Sequence of chain 1.D:
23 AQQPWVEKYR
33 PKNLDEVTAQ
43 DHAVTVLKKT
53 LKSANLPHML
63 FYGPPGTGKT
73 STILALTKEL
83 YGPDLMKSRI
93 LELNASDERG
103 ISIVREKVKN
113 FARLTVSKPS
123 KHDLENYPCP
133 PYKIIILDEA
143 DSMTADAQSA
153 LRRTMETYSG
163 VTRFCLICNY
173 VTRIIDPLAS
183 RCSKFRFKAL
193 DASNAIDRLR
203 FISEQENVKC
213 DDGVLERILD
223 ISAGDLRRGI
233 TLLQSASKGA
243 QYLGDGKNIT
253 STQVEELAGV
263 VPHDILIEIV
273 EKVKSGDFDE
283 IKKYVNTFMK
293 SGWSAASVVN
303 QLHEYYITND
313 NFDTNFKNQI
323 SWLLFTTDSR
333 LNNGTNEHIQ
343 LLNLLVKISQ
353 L

Sequence of chain 1.C:
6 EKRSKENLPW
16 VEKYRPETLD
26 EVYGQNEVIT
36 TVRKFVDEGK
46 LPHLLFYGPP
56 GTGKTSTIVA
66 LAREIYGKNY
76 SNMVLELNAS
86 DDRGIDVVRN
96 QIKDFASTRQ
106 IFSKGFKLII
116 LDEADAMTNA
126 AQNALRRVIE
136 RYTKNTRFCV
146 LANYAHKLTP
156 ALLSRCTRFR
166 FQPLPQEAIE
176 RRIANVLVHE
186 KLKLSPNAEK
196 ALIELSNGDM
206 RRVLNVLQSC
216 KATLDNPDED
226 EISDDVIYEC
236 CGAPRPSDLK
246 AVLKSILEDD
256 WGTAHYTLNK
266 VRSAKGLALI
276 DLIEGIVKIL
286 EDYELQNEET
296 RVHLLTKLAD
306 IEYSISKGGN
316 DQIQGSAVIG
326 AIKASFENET

A protein and the small-molecule ligand that binds it are described below.
Small molecule (SMILES): Nc1ncnc2c1ncn2[C@@H]1O[C@H](COP(=O)(O)OP(=O)(O)OP(O)(O)=S)[C@@H](O)[C@H]1O

Binding-site contacts:
Ligand atom O2A contacts residue THR60 of chain 1.C at 3.2 Å.
Ligand atom O2B contacts residue LYS59 of chain 1.C at 3.4 Å (salt-bridge).
Ligand atom PG contacts residue MG1 of chain 1.R at 3.6 Å.
Ligand atom O3B contacts residue ARG206 of chain 1.C at 3.0 Å (salt-bridge).
Ligand atom O1B contacts residue LYS59 of chain 1.C at 3.3 Å (salt-bridge).
Ligand atom PG contacts residue ARG206 of chain 1.C at 3.4 Å.
Ligand atom O3' contacts residue ARG20 of chain 1.C at 3.3 Å.
Ligand atom O2A contacts residue SER61 of chain 1.C at 3.0 Å (h-bond).
Ligand atom O2' contacts residue LEU209 of chain 1.C at 3.4 Å.
Ligand atom O3B contacts residue GLY56 of chain 1.C at 2.9 Å (h-bond).
Ligand atom C6 contacts residue TYR28 of chain 1.C at 3.5 Å (hydrophobic).
Ligand atom C5' contacts residue ARG206 of chain 1.C at 3.3 Å.
Ligand atom O3A contacts residue ARG206 of chain 1.C at 3.5 Å (salt-bridge).
Ligand atom C8 contacts residue GLY56 of chain 1.C at 3.2 Å.
Ligand atom O1B contacts residue MG1 of chain 1.R at 2.9 Å.
Ligand atom PA contacts residue SER61 of chain 1.C at 3.3 Å.
Ligand atom O2B contacts residue THR57 of chain 1.C at 3.1 Å (h-bond).
Ligand atom O2' contacts residue TYR19 of chain 1.C at 2.8 Å (h-bond).
Ligand atom N1 contacts residue TYR28 of chain 1.C at 3.1 Å (h-bond).
Ligand atom O3G contacts residue LYS59 of chain 1.C at 2.7 Å (salt-bridge).
Ligand atom N7 contacts residue GLY56 of chain 1.C at 3.5 Å (h-bond).
Ligand atom N7 contacts residue GLY58 of chain 1.C at 3.3 Å (h-bond).
Ligand atom O2A contacts residue ARG20 of chain 1.C at 2.4 Å (salt-bridge).
Ligand atom O1A contacts residue SER61 of chain 1.C at 2.6 Å (h-bond).
Ligand atom O3A contacts residue THR60 of chain 1.C at 3.3 Å.
Ligand atom O2B contacts residue GLY56 of chain 1.C at 3.3 Å.
Ligand atom N7 contacts residue THR57 of chain 1.C at 3.3 Å.
Ligand atom O2G contacts residue MG1 of chain 1.R at 2.1 Å.
Ligand atom O3' contacts residue VAL16 of chain 1.C at 2.8 Å (h-bond).
Ligand atom O1A contacts residue GLY58 of chain 1.C at 3.2 Å.
Ligand atom S1G contacts residue ARG183 of chain 1.D at 3.5 Å (salt-bridge).
Ligand atom C2 contacts residue GLU26 of chain 1.C at 3.6 Å.
Ligand atom O2G contacts residue ARG183 of chain 1.D at 3.3 Å (salt-bridge).
Ligand atom O1B contacts residue THR60 of chain 1.C at 3.1 Å (h-bond).
Ligand atom N6 contacts residue TYR28 of chain 1.C at 2.4 Å (h-bond).
Ligand atom N6 contacts residue VAL27 of chain 1.C at 3.5 Å.
Ligand atom O2B contacts residue GLY58 of chain 1.C at 2.6 Å (h-bond).
Ligand atom O2A contacts residue GLU158 of chain 1.D at 3.2 Å (salt-bridge).
Ligand atom S1G contacts residue ARG206 of chain 1.C at 2.7 Å (salt-bridge).
Ligand atom O3G contacts residue ASN148 of chain 1.C at 3.0 Å (h-bond).